Sequence of chain 1.B:
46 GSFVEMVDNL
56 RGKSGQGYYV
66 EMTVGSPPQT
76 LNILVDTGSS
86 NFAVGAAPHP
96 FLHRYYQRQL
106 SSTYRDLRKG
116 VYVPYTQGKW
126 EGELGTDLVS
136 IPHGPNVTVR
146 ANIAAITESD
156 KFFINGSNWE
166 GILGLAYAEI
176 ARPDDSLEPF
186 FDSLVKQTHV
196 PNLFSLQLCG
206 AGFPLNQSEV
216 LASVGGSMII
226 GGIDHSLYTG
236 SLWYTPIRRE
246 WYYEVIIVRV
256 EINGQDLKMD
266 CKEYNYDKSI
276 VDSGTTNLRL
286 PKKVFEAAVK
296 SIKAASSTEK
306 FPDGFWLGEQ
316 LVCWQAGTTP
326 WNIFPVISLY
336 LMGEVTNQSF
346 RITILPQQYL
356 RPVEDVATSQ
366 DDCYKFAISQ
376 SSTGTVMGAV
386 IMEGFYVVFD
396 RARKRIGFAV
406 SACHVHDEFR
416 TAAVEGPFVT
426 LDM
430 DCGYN

Binding-site contacts:
Ligand atom F1 contacts residue ALA384 of chain 1.B at 3.5 Å.
Ligand atom C16 contacts residue GLY62 of chain 1.B at 3.1 Å.
Ligand atom C17 contacts residue GLN61 of chain 1.B at 3.4 Å.
Ligand atom N1 contacts residue GLY279 of chain 1.B at 3.6 Å (h-bond).
Ligand atom C15 contacts residue THR281 of chain 1.B at 3.5 Å.
Ligand atom C5 contacts residue ASP81 of chain 1.B at 3.6 Å.
Ligand atom F contacts residue TYR120 of chain 1.B at 3.2 Å.
Ligand atom C16 contacts residue THR281 of chain 1.B at 3.3 Å.
Ligand atom F1 contacts residue THR281 of chain 1.B at 3.5 Å.
Ligand atom C14 contacts residue GLY279 of chain 1.B at 3.4 Å.
Ligand atom C11 contacts residue TYR120 of chain 1.B at 3.7 Å (hydrophobic).
Ligand atom O contacts residue SER84 of chain 1.B at 3.4 Å.
Ligand atom C10 contacts residue PHE157 of chain 1.B at 3.6 Å (hydrophobic).
Ligand atom C16 contacts residue GLN61 of chain 1.B at 3.3 Å.
Ligand atom C2 contacts residue TYR120 of chain 1.B at 3.7 Å (hydrophobic).
Ligand atom C8 contacts residue GLY279 of chain 1.B at 3.6 Å.
Ligand atom C14 contacts residue SER278 of chain 1.B at 3.3 Å.
Ligand atom C10 contacts residue TYR120 of chain 1.B at 3.6 Å (hydrophobic).
Ligand atom N2 contacts residue GLY279 of chain 1.B at 3.0 Å (h-bond).
Ligand atom O1 contacts residue ILE159 of chain 1.B at 3.3 Å.
Ligand atom C contacts residue GLY279 of chain 1.B at 3.7 Å.
Ligand atom F contacts residue PHE157 of chain 1.B at 3.3 Å.
Ligand atom F1 contacts residue SER59 of chain 1.B at 2.8 Å.
Ligand atom C16 contacts residue SER59 of chain 1.B at 3.3 Å.
Ligand atom C4 contacts residue ILE167 of chain 1.B at 3.6 Å (hydrophobic).
Ligand atom N3 contacts residue GLY279 of chain 1.B at 3.0 Å (h-bond).
Ligand atom C14 contacts residue THR280 of chain 1.B at 3.5 Å.
Ligand atom N3 contacts residue THR280 of chain 1.B at 3.7 Å.
Ligand atom N1 contacts residue GLY83 of chain 1.B at 3.7 Å.
Ligand atom C contacts residue ASP81 of chain 1.B at 3.5 Å.
Ligand atom N2 contacts residue LEU79 of chain 1.B at 3.4 Å.
Ligand atom C7 contacts residue GLY279 of chain 1.B at 3.3 Å.
Ligand atom C4 contacts residue ASP81 of chain 1.B at 3.5 Å.
Ligand atom N contacts residue ASP81 of chain 1.B at 2.7 Å (salt-bridge).
Ligand atom C1 contacts residue TYR120 of chain 1.B at 3.5 Å (hydrophobic).
Ligand atom C15 contacts residue GLY62 of chain 1.B at 3.5 Å.
Ligand atom C15 contacts residue SER59 of chain 1.B at 3.4 Å.
Ligand atom N1 contacts residue ASP277 of chain 1.B at 2.9 Å (salt-bridge).
Ligand atom C17 contacts residue GLY62 of chain 1.B at 3.6 Å.
Ligand atom N1 contacts residue ASP81 of chain 1.B at 2.8 Å (salt-bridge).

The small molecule below binds the protein below.
Small molecule (SMILES): NC1=N[C@@]2(c3cc(NC(=O)c4ccc(F)cn4)ccc3F)COC[C@H]2CS1